Sequence of chain 1.A:
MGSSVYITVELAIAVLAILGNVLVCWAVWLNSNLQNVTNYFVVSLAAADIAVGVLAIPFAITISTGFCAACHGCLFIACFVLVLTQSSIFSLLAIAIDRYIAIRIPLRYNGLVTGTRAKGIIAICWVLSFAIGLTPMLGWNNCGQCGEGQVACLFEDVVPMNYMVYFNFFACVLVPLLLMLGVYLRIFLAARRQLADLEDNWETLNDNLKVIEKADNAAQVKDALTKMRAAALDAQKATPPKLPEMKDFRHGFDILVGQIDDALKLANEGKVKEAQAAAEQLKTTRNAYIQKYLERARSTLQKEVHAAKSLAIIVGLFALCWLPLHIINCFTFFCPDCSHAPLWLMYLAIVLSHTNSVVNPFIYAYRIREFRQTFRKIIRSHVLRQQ

This small molecule binds to this protein.
Small molecule (SMILES): O=C(O)CN(CCN(CC(=O)O)CC(=O)O)CC(=O)O

Binding-site contacts:
Ligand atom C4 contacts residue SER356 of chain 1.A at 4.5 Å.
Ligand atom C10 contacts residue ILE414 of chain 1.A at 4.1 Å (hydrophobic).
Ligand atom C2 contacts residue THR67 of chain 1.A at 4.3 Å.
Ligand atom C9 contacts residue GLU416 of chain 1.A at 4.4 Å.
Ligand atom C10 contacts residue GLU416 of chain 1.A at 4.2 Å.
Ligand atom O13 contacts residue ASN65 of chain 1.A at 3.8 Å.
Ligand atom C1 contacts residue ARG128 of chain 1.A at 4.2 Å.
Ligand atom O20 contacts residue ARG128 of chain 1.A at 3.1 Å.
Ligand atom O20 contacts residue ALA353 of chain 1.A at 4.3 Å.
Ligand atom O20 contacts residue THR67 of chain 1.A at 4.4 Å.
Ligand atom O13 contacts residue LEU63 of chain 1.A at 4.1 Å.
Ligand atom O17 contacts residue ASN65 of chain 1.A at 3.3 Å (h-bond).
Ligand atom C1 contacts residue ASN68 of chain 1.A at 3.8 Å.
Ligand atom O18 contacts residue ASN65 of chain 1.A at 3.1 Å (h-bond).
Ligand atom C5 contacts residue SER356 of chain 1.A at 4.4 Å.
Ligand atom O16 contacts residue ARG415 of chain 1.A at 4.1 Å.
Ligand atom N3 contacts residue ARG128 of chain 1.A at 4.5 Å.
Ligand atom O16 contacts residue HIS352 of chain 1.A at 4.3 Å.
Ligand atom C2 contacts residue ARG128 of chain 1.A at 3.5 Å.
Ligand atom O18 contacts residue THR67 of chain 1.A at 3.6 Å.
Ligand atom C7 contacts residue HIS352 of chain 1.A at 4.0 Å.
Ligand atom C1 contacts residue THR67 of chain 1.A at 4.2 Å.
Ligand atom C5 contacts residue ARG128 of chain 1.A at 4.3 Å.
Ligand atom C10 contacts residue ARG415 of chain 1.A at 4.2 Å.
Ligand atom C6 contacts residue HIS352 of chain 1.A at 4.5 Å.
Ligand atom C9 contacts residue ILE414 of chain 1.A at 3.1 Å (hydrophobic).
Ligand atom O17 contacts residue ASN68 of chain 1.A at 4.2 Å.
Ligand atom O18 contacts residue ASN68 of chain 1.A at 2.7 Å (h-bond).
Ligand atom O13 contacts residue ASN68 of chain 1.A at 4.5 Å.
Ligand atom O19 contacts residue SER356 of chain 1.A at 4.1 Å.
Ligand atom C4 contacts residue ALA353 of chain 1.A at 4.1 Å (hydrophobic).
Ligand atom C1 contacts residue ASN65 of chain 1.A at 3.4 Å.
Ligand atom C4 contacts residue HIS352 of chain 1.A at 4.4 Å.
Ligand atom O15 contacts residue GLU416 of chain 1.A at 3.5 Å.
Ligand atom N8 contacts residue ILE414 of chain 1.A at 4.2 Å.